The protein below binds the small molecule below.
Small molecule (SMILES): Cc1nc(C)c(CNc2nc(OCCc3ccccn3)nc(Cl)c2C)s1

Binding-site contacts:
Ligand atom C4 contacts residue PHE302 of chain 1.B at 3.7 Å (hydrophobic).
Ligand atom N17 contacts residue PHE302 of chain 1.B at 3.7 Å.
Ligand atom C21 contacts residue PHE302 of chain 1.B at 3.8 Å (hydrophobic).
Ligand atom CL contacts residue VAL251 of chain 1.B at 3.6 Å.
Ligand atom N2 contacts residue PHE302 of chain 1.B at 3.5 Å.
Ligand atom C7 contacts residue LEU248 of chain 1.B at 4.0 Å (hydrophobic).
Ligand atom N contacts residue GLN299 of chain 1.B at 3.5 Å (h-bond).
Ligand atom C16 contacts residue MET286 of chain 1.B at 3.7 Å (hydrophobic).
Ligand atom C12 contacts residue PHE269 of chain 1.B at 3.6 Å (hydrophobic).
Ligand atom C15 contacts residue MET286 of chain 1.B at 3.7 Å (hydrophobic).
Ligand atom C14 contacts residue TYR266 of chain 1.B at 3.8 Å (hydrophobic).
Ligand atom C3 contacts residue PHE302 of chain 1.B at 3.6 Å (hydrophobic).
Ligand atom C9 contacts residue HIS98 of chain 1.B at 3.4 Å.
Ligand atom C11 contacts residue HIS98 of chain 1.B at 3.8 Å.
Ligand atom C12 contacts residue HIS98 of chain 1.B at 3.7 Å.
Ligand atom C15 contacts residue TYR266 of chain 1.B at 3.6 Å (hydrophobic).
Ligand atom C1 contacts residue PHE302 of chain 1.B at 3.6 Å (hydrophobic).
Ligand atom C contacts residue PHE302 of chain 1.B at 3.5 Å (hydrophobic).
Ligand atom C18 contacts residue PHE302 of chain 1.B at 3.9 Å (hydrophobic).
Ligand atom N6 contacts residue LEU248 of chain 1.B at 3.4 Å.
Ligand atom C14 contacts residue GLN299 of chain 1.B at 3.5 Å.
Ligand atom C16 contacts residue PHE302 of chain 1.B at 3.7 Å (hydrophobic).
Ligand atom N10 contacts residue HIS98 of chain 1.B at 3.2 Å.
Ligand atom C5 contacts residue SER250 of chain 1.B at 3.4 Å.
Ligand atom C9 contacts residue PHE269 of chain 1.B at 3.5 Å (hydrophobic).
Ligand atom CL contacts residue GLN299 of chain 1.B at 3.3 Å.
Ligand atom N contacts residue PHE302 of chain 1.B at 3.6 Å.
Ligand atom C14 contacts residue PHE302 of chain 1.B at 3.7 Å (hydrophobic).
Ligand atom O contacts residue PHE269 of chain 1.B at 3.6 Å.
Ligand atom S contacts residue ILE265 of chain 1.B at 3.8 Å.
Ligand atom N10 contacts residue PHE269 of chain 1.B at 3.6 Å.
Ligand atom C12 contacts residue ILE265 of chain 1.B at 3.8 Å (hydrophobic).
Ligand atom C20 contacts residue PHE302 of chain 1.B at 3.9 Å (hydrophobic).
Ligand atom S contacts residue PHE269 of chain 1.B at 3.9 Å.
Ligand atom C5 contacts residue ILE265 of chain 1.B at 3.8 Å (hydrophobic).
Ligand atom C21 contacts residue MET286 of chain 1.B at 3.6 Å (hydrophobic).
Ligand atom O contacts residue PHE302 of chain 1.B at 3.7 Å.
Ligand atom S contacts residue TYR97 of chain 1.B at 3.7 Å.
Ligand atom N17 contacts residue GLY298 of chain 1.B at 4.0 Å.
Ligand atom CL contacts residue ILE265 of chain 1.B at 3.8 Å.

Sequence of chain 1.B:
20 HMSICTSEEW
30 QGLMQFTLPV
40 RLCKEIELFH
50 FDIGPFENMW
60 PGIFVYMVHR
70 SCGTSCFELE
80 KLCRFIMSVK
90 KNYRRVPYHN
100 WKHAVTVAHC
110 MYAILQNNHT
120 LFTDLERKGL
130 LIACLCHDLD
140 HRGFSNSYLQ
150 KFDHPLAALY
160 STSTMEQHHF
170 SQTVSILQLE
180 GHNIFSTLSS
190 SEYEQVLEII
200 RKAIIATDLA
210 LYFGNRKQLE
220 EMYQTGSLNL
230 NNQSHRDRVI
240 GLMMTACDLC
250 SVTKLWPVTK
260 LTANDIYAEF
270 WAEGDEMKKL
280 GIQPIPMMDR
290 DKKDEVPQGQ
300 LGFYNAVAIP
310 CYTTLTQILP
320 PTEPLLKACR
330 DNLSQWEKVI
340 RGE